This protein binds this small molecule.
Small molecule (SMILES): Nc1nc2c(ncn2[C@@H]2O[C@H](COP(=O)(O)O[C@H]3[C@@H](O)[C@H](n4ccc(=O)[nH]c4=O)O[C@@H]3COP(=O)(O)O)[C@H]3OP(=O)(O)O[C@H]32)c(=O)[nH]1

Binding-site contacts:
Ligand atom O5 contacts residue VAL293 of chain 1.D at 3.0 Å.
Ligand atom N6 contacts residue HIS447 of chain 1.D at 3.1 Å (h-bond).
Ligand atom O10 contacts residue THR449 of chain 1.D at 3.4 Å.
Ligand atom C13 contacts residue PHE448 of chain 1.D at 3.6 Å (hydrophobic).
Ligand atom C12 contacts residue HIS447 of chain 1.D at 3.2 Å.
Ligand atom C13 contacts residue LEU452 of chain 1.D at 3.2 Å (hydrophobic).
Ligand atom C6 contacts residue ILE319 of chain 1.D at 3.4 Å (hydrophobic).
Ligand atom N6 contacts residue HIS351 of chain 1.D at 3.6 Å.
Ligand atom C7 contacts residue GLU318 of chain 1.D at 3.4 Å.
Ligand atom C12 contacts residue ASP321 of chain 1.D at 3.3 Å.
Ligand atom N contacts residue ILE319 of chain 1.D at 3.5 Å.
Ligand atom O5 contacts residue LYS292 of chain 1.D at 3.2 Å.
Ligand atom O4 contacts residue ARG348 of chain 1.D at 3.0 Å.
Ligand atom C17 contacts residue THR449 of chain 1.D at 3.6 Å.
Ligand atom C10 contacts residue PHE448 of chain 1.D at 3.6 Å (hydrophobic).
Ligand atom N2 contacts residue HIS351 of chain 1.D at 3.5 Å.
Ligand atom O12 contacts residue HIS351 of chain 1.D at 3.5 Å.
Ligand atom O9 contacts residue HIS447 of chain 1.D at 3.5 Å.
Ligand atom C14 contacts residue ARG450 of chain 1.D at 3.3 Å.
Ligand atom C5 contacts residue ILE319 of chain 1.D at 3.4 Å (hydrophobic).
Ligand atom C7 contacts residue ILE319 of chain 1.D at 3.6 Å (hydrophobic).
Ligand atom N4 contacts residue PHE448 of chain 1.D at 3.6 Å (h-bond).
Ligand atom O15 contacts residue HIS447 of chain 1.D at 2.8 Å (h-bond).
Ligand atom O10 contacts residue ARG450 of chain 1.D at 3.3 Å (salt-bridge).
Ligand atom N3 contacts residue ASP321 of chain 1.D at 2.7 Å (salt-bridge).
Ligand atom N2 contacts residue HIS447 of chain 1.D at 3.4 Å.
Ligand atom C8 contacts residue ILE319 of chain 1.D at 3.6 Å (hydrophobic).
Ligand atom N5 contacts residue ARG353 of chain 1.D at 3.1 Å (salt-bridge).
Ligand atom O17 contacts residue LEU452 of chain 1.D at 2.6 Å (h-bond).
Ligand atom O17 contacts residue PRO451 of chain 1.D at 3.0 Å.
Ligand atom C12 contacts residue HIS351 of chain 1.D at 3.6 Å.
Ligand atom N6 contacts residue ASP321 of chain 1.D at 3.0 Å (salt-bridge).
Ligand atom O12 contacts residue LEU452 of chain 1.D at 3.4 Å.
Ligand atom N1 contacts residue GLU318 of chain 1.D at 2.7 Å (salt-bridge).
Ligand atom N3 contacts residue HIS447 of chain 1.D at 3.3 Å.
Ligand atom O4 contacts residue GLU318 of chain 1.D at 3.2 Å (salt-bridge).
Ligand atom O9 contacts residue ARG353 of chain 1.D at 2.9 Å (salt-bridge).
Ligand atom C11 contacts residue HIS447 of chain 1.D at 3.6 Å.
Ligand atom O2 contacts residue VAL293 of chain 1.D at 3.5 Å.
Ligand atom O15 contacts residue THR449 of chain 1.D at 3.6 Å.

Sequence of chain 1.D:
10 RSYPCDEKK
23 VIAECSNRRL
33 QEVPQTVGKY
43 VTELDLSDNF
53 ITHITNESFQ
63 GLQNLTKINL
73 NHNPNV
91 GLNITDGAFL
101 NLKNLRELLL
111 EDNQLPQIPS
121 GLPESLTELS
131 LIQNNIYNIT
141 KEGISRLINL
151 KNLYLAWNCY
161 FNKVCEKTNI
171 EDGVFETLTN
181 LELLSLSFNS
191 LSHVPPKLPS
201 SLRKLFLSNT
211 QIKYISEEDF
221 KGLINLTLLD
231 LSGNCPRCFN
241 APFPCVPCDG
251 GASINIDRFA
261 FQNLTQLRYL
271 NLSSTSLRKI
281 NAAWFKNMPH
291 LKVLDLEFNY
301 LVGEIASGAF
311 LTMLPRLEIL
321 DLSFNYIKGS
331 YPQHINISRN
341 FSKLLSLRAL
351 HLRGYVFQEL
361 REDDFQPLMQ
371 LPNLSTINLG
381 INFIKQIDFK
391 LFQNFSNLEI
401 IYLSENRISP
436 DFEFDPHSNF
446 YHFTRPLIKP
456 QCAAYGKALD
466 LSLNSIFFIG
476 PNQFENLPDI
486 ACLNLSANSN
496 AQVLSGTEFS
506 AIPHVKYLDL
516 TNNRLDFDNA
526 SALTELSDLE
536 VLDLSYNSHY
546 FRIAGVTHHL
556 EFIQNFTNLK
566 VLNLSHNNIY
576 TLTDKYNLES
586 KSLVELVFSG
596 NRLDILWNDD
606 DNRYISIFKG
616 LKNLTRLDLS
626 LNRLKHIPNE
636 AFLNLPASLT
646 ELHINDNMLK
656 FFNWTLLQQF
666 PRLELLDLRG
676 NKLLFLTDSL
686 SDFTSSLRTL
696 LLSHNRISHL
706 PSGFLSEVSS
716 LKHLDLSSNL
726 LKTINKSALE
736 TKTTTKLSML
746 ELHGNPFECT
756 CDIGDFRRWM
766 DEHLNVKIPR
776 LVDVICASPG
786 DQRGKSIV